The small molecule below binds the protein below.
Small molecule (SMILES): CC(=O)N[C@H]1[C@H](O[C@H]2[C@H](O)[C@@H](NC(C)=O)CO[C@@H]2CO)O[C@H](CO)[C@@H](O)[C@@H]1O

Binding-site contacts:
Ligand atom O6 contacts residue PHE705 of chain 1.B at 3.3 Å (h-bond).
Ligand atom O7 contacts residue ASN704 of chain 1.B at 3.0 Å (h-bond).
Ligand atom C7 contacts residue ASN704 of chain 1.B at 3.0 Å.
Ligand atom N2 contacts residue ASN704 of chain 1.B at 2.7 Å (h-bond).
Ligand atom C1 contacts residue ASN704 of chain 1.B at 1.4 Å.
Ligand atom C8 contacts residue LEU909 of chain 1.B at 3.9 Å (hydrophobic).
Ligand atom C1 contacts residue GLN1058 of chain 1.B at 4.5 Å.
Ligand atom O6 contacts residue GLN913 of chain 1.B at 4.5 Å.
Ligand atom N2 contacts residue LEU909 of chain 1.B at 3.9 Å.
Ligand atom C3 contacts residue ASN704 of chain 1.B at 3.7 Å.
Ligand atom O5 contacts residue GLN1058 of chain 1.B at 4.4 Å.
Ligand atom O7 contacts residue LEU909 of chain 1.B at 3.5 Å.
Ligand atom C8 contacts residue GLN913 of chain 1.B at 4.1 Å.
Ligand atom C2 contacts residue ASN704 of chain 1.B at 2.3 Å.
Ligand atom C5 contacts residue ASN704 of chain 1.B at 3.7 Å.
Ligand atom C4 contacts residue ASN704 of chain 1.B at 4.2 Å.
Ligand atom C3 contacts residue LEU909 of chain 1.B at 4.2 Å (hydrophobic).
Ligand atom C8 contacts residue ASN704 of chain 1.B at 4.2 Å.
Ligand atom O5 contacts residue ASN704 of chain 1.B at 2.4 Å (h-bond).
Ligand atom C7 contacts residue LEU909 of chain 1.B at 3.5 Å (hydrophobic).
Ligand atom O4 contacts residue LEU909 of chain 1.B at 4.0 Å.
Ligand atom C2 contacts residue LEU909 of chain 1.B at 4.3 Å (hydrophobic).

Sequence of chain 1.B:
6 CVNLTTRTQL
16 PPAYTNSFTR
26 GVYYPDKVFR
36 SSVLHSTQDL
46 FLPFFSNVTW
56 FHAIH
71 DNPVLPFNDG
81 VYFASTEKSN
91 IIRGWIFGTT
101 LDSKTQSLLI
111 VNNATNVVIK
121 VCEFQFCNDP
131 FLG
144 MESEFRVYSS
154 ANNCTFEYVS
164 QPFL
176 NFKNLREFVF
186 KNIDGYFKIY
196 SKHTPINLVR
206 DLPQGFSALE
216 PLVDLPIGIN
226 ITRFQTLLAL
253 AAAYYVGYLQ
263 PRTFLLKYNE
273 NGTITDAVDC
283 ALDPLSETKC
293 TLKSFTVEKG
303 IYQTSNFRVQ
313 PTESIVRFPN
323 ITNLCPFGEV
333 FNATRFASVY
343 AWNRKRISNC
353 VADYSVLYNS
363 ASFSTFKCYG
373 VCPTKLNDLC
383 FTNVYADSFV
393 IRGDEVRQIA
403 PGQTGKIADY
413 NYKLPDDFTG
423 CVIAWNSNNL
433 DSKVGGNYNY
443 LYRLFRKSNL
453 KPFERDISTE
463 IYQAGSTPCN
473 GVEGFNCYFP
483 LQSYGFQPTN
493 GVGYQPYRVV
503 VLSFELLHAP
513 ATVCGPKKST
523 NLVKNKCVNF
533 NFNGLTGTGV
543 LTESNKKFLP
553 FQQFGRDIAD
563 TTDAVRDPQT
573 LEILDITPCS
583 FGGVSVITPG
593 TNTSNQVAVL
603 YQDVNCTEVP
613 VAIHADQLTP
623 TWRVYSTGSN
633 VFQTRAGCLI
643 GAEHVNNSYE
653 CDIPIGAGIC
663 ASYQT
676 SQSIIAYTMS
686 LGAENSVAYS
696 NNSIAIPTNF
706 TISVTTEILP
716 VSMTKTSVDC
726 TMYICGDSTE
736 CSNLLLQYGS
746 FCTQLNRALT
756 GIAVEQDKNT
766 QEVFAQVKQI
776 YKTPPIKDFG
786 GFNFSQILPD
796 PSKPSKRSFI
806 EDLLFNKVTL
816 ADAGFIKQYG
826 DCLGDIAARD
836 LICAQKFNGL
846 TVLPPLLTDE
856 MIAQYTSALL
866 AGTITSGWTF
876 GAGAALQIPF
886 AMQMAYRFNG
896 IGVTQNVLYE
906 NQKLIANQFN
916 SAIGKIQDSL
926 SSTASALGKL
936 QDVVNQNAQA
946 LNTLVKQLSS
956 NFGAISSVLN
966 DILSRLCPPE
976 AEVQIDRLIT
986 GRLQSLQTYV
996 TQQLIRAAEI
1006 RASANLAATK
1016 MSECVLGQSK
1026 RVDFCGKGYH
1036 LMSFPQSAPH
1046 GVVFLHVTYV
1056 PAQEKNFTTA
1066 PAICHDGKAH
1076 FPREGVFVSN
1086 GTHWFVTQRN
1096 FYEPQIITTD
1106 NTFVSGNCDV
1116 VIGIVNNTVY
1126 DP